Binding-site contacts:
Ligand atom O2 contacts residue HIS121 of chain 1.A at 2.6 Å (h-bond).
Ligand atom C contacts residue MET162 of chain 1.A at 3.7 Å (hydrophobic).
Ligand atom C29 contacts residue CYS83 of chain 1.A at 3.4 Å (hydrophobic).
Ligand atom O2 contacts residue SER87 of chain 1.A at 2.7 Å (h-bond).
Ligand atom N2 contacts residue ILE139 of chain 1.A at 3.5 Å.
Ligand atom O3 contacts residue HIS121 of chain 1.A at 3.5 Å (h-bond).
Ligand atom C27 contacts residue CYS83 of chain 1.A at 3.8 Å (hydrophobic).
Ligand atom O contacts residue LEU128 of chain 1.A at 3.8 Å.
Ligand atom C8 contacts residue SER87 of chain 1.A at 3.5 Å.
Ligand atom C22 contacts residue SER87 of chain 1.A at 3.6 Å.
Ligand atom C12 contacts residue PHE80 of chain 1.A at 3.4 Å (hydrophobic).
Ligand atom C14 contacts residue LEU267 of chain 1.A at 3.8 Å (hydrophobic).
Ligand atom C10 contacts residue CYS83 of chain 1.A at 3.8 Å (hydrophobic).
Ligand atom C20 contacts residue PHE158 of chain 1.A at 3.7 Å (hydrophobic).
Ligand atom C18 contacts residue ILE79 of chain 1.A at 3.5 Å (hydrophobic).
Ligand atom C contacts residue CYS83 of chain 1.A at 3.7 Å (hydrophobic).
Ligand atom C25 contacts residue ILE139 of chain 1.A at 3.6 Å (hydrophobic).
Ligand atom O3 contacts residue TYR271 of chain 1.A at 2.6 Å (h-bond).
Ligand atom C20 contacts residue PHE80 of chain 1.A at 3.8 Å (hydrophobic).
Ligand atom N contacts residue ILE139 of chain 1.A at 3.6 Å.
Ligand atom C15 contacts residue HIS247 of chain 1.A at 3.7 Å.
Ligand atom C20 contacts residue PHE161 of chain 1.A at 3.4 Å (hydrophobic).
Ligand atom O contacts residue CYS83 of chain 1.A at 3.7 Å.
Ligand atom C27 contacts residue GLY82 of chain 1.A at 3.5 Å.
Ligand atom C11 contacts residue PHE80 of chain 1.A at 3.5 Å (hydrophobic).
Ligand atom C26 contacts residue GLY82 of chain 1.A at 3.8 Å.
Ligand atom C19 contacts residue PHE158 of chain 1.A at 3.8 Å (hydrophobic).
Ligand atom O1 contacts residue HIS247 of chain 1.A at 3.0 Å.
Ligand atom O3 contacts residue HIS247 of chain 1.A at 2.5 Å (h-bond).
Ligand atom C25 contacts residue CYS83 of chain 1.A at 3.6 Å (hydrophobic).
Ligand atom C22 contacts residue TYR271 of chain 1.A at 3.3 Å (hydrophobic).
Ligand atom C13 contacts residue GLN84 of chain 1.A at 3.5 Å.
Ligand atom C21 contacts residue PHE80 of chain 1.A at 3.8 Å (hydrophobic).
Ligand atom C22 contacts residue HIS121 of chain 1.A at 3.3 Å.
Ligand atom C17 contacts residue CYS83 of chain 1.A at 3.4 Å (hydrophobic).
Ligand atom C21 contacts residue PHE161 of chain 1.A at 3.4 Å (hydrophobic).
Ligand atom O2 contacts residue TYR271 of chain 1.A at 3.4 Å (h-bond).
Ligand atom C22 contacts residue HIS247 of chain 1.A at 3.5 Å.
Ligand atom C1 contacts residue ILE139 of chain 1.A at 3.8 Å (hydrophobic).
Ligand atom N1 contacts residue HIS247 of chain 1.A at 3.4 Å (h-bond).

Sequence of chain 1.A:
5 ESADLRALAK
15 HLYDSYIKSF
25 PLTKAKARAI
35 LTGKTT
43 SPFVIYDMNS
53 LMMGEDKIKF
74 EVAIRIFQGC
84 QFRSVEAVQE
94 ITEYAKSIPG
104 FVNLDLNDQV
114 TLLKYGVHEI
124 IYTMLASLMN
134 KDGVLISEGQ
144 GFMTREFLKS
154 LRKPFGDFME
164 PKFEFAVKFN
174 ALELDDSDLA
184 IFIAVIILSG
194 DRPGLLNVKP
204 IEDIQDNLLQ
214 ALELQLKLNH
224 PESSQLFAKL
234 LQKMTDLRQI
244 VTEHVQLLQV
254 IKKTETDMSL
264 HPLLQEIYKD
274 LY

The protein below binds the small molecule below.
Small molecule (SMILES): CN(CCOc1ccc(C[C@H](Nc2ccccc2C(=O)c2ccccc2)C(=O)O)cc1)c1ccccn1